The small molecule below binds the protein below.
Small molecule (SMILES): CC(=O)N[C@@H]1[C@@H](O)[C@H](O)[C@@H](CO)O[C@H]1O

Sequence of chain 1.A:
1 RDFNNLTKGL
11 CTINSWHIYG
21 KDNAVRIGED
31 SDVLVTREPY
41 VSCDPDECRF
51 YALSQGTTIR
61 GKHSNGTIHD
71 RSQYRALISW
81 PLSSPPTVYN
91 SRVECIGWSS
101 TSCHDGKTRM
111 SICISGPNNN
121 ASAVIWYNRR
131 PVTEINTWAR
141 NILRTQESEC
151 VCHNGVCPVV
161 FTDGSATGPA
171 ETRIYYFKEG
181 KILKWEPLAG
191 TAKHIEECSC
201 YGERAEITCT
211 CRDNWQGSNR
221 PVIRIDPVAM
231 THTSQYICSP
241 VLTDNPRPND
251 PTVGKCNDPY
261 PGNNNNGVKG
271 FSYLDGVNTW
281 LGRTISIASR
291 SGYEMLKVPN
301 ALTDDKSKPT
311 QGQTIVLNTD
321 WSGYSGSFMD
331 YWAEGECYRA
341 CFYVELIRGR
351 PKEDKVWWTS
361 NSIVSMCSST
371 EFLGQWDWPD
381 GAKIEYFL

Binding-site contacts:
Ligand atom C2 contacts residue TRP357 of chain 1.A at 4.0 Å (hydrophobic).
Ligand atom C7 contacts residue ASN65 of chain 1.A at 3.5 Å.
Ligand atom C5 contacts residue TRP357 of chain 1.A at 3.9 Å (hydrophobic).
Ligand atom C2 contacts residue ASN65 of chain 1.A at 2.6 Å.
Ligand atom C3 contacts residue TRP357 of chain 1.A at 3.9 Å (hydrophobic).
Ligand atom O5 contacts residue TRP357 of chain 1.A at 4.4 Å.
Ligand atom C7 contacts residue TRP357 of chain 1.A at 3.6 Å (hydrophobic).
Ligand atom C1 contacts residue TRP357 of chain 1.A at 3.9 Å (hydrophobic).
Ligand atom N2 contacts residue TRP357 of chain 1.A at 3.0 Å (h-bond).
Ligand atom N2 contacts residue ASN65 of chain 1.A at 3.0 Å (h-bond).
Ligand atom O4 contacts residue TRP357 of chain 1.A at 4.1 Å.
Ligand atom C3 contacts residue ASN65 of chain 1.A at 3.9 Å.
Ligand atom C4 contacts residue TRP357 of chain 1.A at 4.4 Å (hydrophobic).
Ligand atom O7 contacts residue ASN65 of chain 1.A at 3.5 Å (h-bond).
Ligand atom C4 contacts residue ASN65 of chain 1.A at 4.3 Å.
Ligand atom C1 contacts residue ASN65 of chain 1.A at 1.4 Å.
Ligand atom O5 contacts residue ASN65 of chain 1.A at 2.4 Å (h-bond).
Ligand atom C5 contacts residue ASN65 of chain 1.A at 3.6 Å.
Ligand atom C8 contacts residue TRP357 of chain 1.A at 3.2 Å (hydrophobic).